This small molecule binds to this protein.
Small molecule (SMILES): COc1nc(N(C)C)ncc1-n1nc2c(c1C(C)C)[C@H](c1ccc(C#N)cc1)N(c1cc(Cl)c[nH]c1=O)C2=O

Binding-site contacts:
Ligand atom C29 contacts residue GLN60 of chain 1.A at 3.5 Å.
Ligand atom C33 contacts residue MET42 of chain 1.A at 3.4 Å (hydrophobic).
Ligand atom C14 contacts residue TYR55 of chain 1.A at 3.5 Å (hydrophobic).
Ligand atom O13 contacts residue GLN60 of chain 1.A at 3.6 Å (h-bond).
Ligand atom C26 contacts residue VAL81 of chain 1.A at 3.8 Å (hydrophobic).
Ligand atom C34 contacts residue TYR88 of chain 1.A at 3.3 Å (hydrophobic).
Ligand atom C27 contacts residue LEU45 of chain 1.A at 3.8 Å (hydrophobic).
Ligand atom N31 contacts residue ILE49 of chain 1.A at 3.5 Å.
Ligand atom C12 contacts residue MET50 of chain 1.A at 3.8 Å (hydrophobic).
Ligand atom O22 contacts residue VAL81 of chain 1.A at 3.9 Å.
Ligand atom C34 contacts residue MET42 of chain 1.A at 3.6 Å (hydrophobic).
Ligand atom N31 contacts residue LEU87 of chain 1.A at 3.3 Å.
Ligand atom C35 contacts residue TYR88 of chain 1.A at 3.8 Å (hydrophobic).
Ligand atom N4 contacts residue MET50 of chain 1.A at 3.8 Å.
Ligand atom C27 contacts residue MET42 of chain 1.A at 3.6 Å (hydrophobic).
Ligand atom N15 contacts residue GLN60 of chain 1.A at 3.7 Å.
Ligand atom O38 contacts residue MET42 of chain 1.A at 3.8 Å.
Ligand atom C27 contacts residue GLY46 of chain 1.A at 3.4 Å.
Ligand atom C32 contacts residue MET42 of chain 1.A at 3.9 Å (hydrophobic).
Ligand atom C24 contacts residue GLY46 of chain 1.A at 3.6 Å.
Ligand atom C30 contacts residue LEU87 of chain 1.A at 3.5 Å (hydrophobic).
Ligand atom C12 contacts residue GLY46 of chain 1.A at 3.5 Å.
Ligand atom C5 contacts residue GLN60 of chain 1.A at 3.8 Å.
Ligand atom C14 contacts residue ILE49 of chain 1.A at 3.7 Å (hydrophobic).
Ligand atom N8 contacts residue VAL81 of chain 1.A at 3.7 Å.
Ligand atom C16 contacts residue TYR55 of chain 1.A at 3.2 Å (hydrophobic).
Ligand atom C11 contacts residue GLY46 of chain 1.A at 3.8 Å.
Ligand atom CL contacts residue TYR88 of chain 1.A at 3.4 Å.
Ligand atom C14 contacts residue GLN60 of chain 1.A at 3.5 Å.
Ligand atom N4 contacts residue GLN60 of chain 1.A at 3.5 Å (h-bond).
Ligand atom C30 contacts residue ILE49 of chain 1.A at 3.3 Å (hydrophobic).
Ligand atom O13 contacts residue VAL81 of chain 1.A at 3.8 Å.
Ligand atom C25 contacts residue ILE49 of chain 1.A at 3.6 Å (hydrophobic).
Ligand atom C28 contacts residue VAL81 of chain 1.A at 3.7 Å (hydrophobic).
Ligand atom C16 contacts residue GLN60 of chain 1.A at 3.5 Å.
Ligand atom N36 contacts residue MET42 of chain 1.A at 3.3 Å.
Ligand atom C24 contacts residue MET42 of chain 1.A at 3.5 Å (hydrophobic).
Ligand atom N31 contacts residue PHE79 of chain 1.A at 3.9 Å.
Ligand atom CL contacts residue PRO84 of chain 1.A at 2.8 Å.
Ligand atom C14 contacts residue VAL63 of chain 1.A at 3.9 Å (hydrophobic).

Sequence of chain 1.A:
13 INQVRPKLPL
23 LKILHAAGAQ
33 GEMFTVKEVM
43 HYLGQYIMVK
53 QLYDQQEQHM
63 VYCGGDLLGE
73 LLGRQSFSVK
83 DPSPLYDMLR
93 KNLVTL